Sequence of chain 1.D:
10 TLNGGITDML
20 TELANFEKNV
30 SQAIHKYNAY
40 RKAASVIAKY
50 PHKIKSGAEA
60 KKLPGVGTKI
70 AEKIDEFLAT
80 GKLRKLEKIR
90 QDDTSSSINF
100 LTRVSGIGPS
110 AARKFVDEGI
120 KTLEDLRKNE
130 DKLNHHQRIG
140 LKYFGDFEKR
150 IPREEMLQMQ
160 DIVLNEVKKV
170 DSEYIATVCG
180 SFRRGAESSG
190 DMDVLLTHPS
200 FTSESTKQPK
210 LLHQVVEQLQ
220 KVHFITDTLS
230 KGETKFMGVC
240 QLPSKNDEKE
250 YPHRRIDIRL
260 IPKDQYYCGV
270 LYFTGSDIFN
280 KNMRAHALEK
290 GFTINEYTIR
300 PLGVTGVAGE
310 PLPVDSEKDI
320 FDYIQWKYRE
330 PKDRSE

A protein and the small-molecule ligand that binds it are described below.
Small molecule (SMILES): Cc1cn([C@H]2C[C@H](O[P](=O)(O)OC[C@H]3O[C@@H](n4ccc(N)nc4=O)C[C@@H]3O[P](=O)(O)OC[C@H]3O[C@@H](n4cnc5c(=O)nc(N)[nH]c54)C[C@@H]3O[P](=O)(O)OC[C@H]3O[C@@H](n4cnc5c(=O)nc(N)[nH]c54)C[C@@H]3O)[C@@H](CO[P](=O)(O)O[C@H]3C[C@H](n4cnc5c(=O)nc(N)[nH]c54)O[C@@H]3COP(=O)(O)O)O2)c(=O)[nH]c1=O

Binding-site contacts:
Ligand atom OP2 contacts residue LYS68 of chain 1.D at 3.3 Å.
Ligand atom OP1 contacts residue LYS35 of chain 1.D at 2.9 Å (salt-bridge).
Ligand atom OP1 contacts residue LYS68 of chain 1.D at 3.2 Å (salt-bridge).
Ligand atom OP1 contacts residue THR67 of chain 1.D at 3.6 Å.
Ligand atom O3' contacts residue GLY64 of chain 1.D at 3.6 Å.
Ligand atom C3' contacts residue GLY66 of chain 1.D at 3.7 Å.
Ligand atom C3' contacts residue LYS68 of chain 1.D at 3.8 Å.
Ligand atom OP1 contacts residue GLY64 of chain 1.D at 2.9 Å (h-bond).
Ligand atom P contacts residue ILE69 of chain 1.D at 3.9 Å.
Ligand atom OP1 contacts residue NA1 of chain 1.L at 2.9 Å (h-bond).
Ligand atom OP2 contacts residue THR67 of chain 1.D at 3.7 Å.
Ligand atom O3' contacts residue VAL65 of chain 1.D at 3.9 Å.
Ligand atom OP1 contacts residue VAL65 of chain 1.D at 3.5 Å (h-bond).
Ligand atom OP2 contacts residue LYS68 of chain 1.D at 2.7 Å (salt-bridge).
Ligand atom P contacts residue GLY64 of chain 1.D at 3.9 Å.
Ligand atom P contacts residue LYS68 of chain 1.D at 3.8 Å.
Ligand atom P contacts residue THR67 of chain 1.D at 4.0 Å.
Ligand atom O3' contacts residue LYS68 of chain 1.D at 3.9 Å.
Ligand atom OP1 contacts residue ILE69 of chain 1.D at 2.6 Å (h-bond).
Ligand atom OP2 contacts residue GLY66 of chain 1.D at 4.0 Å.
Ligand atom OP1 contacts residue LEU62 of chain 1.D at 3.5 Å (h-bond).
Ligand atom N7 contacts residue LYS35 of chain 1.D at 3.8 Å.
Ligand atom O5' contacts residue GLY66 of chain 1.D at 3.0 Å (h-bond).
Ligand atom OP1 contacts residue GLY66 of chain 1.D at 3.1 Å.
Ligand atom OP1 contacts residue LYS68 of chain 1.D at 3.7 Å.
Ligand atom C4' contacts residue GLY64 of chain 1.D at 3.8 Å.
Ligand atom OP2 contacts residue GLY66 of chain 1.D at 3.5 Å.
Ligand atom C2 contacts residue HIS34 of chain 1.D at 4.0 Å.
Ligand atom P contacts residue GLY66 of chain 1.D at 3.6 Å.
Ligand atom C5' contacts residue TYR39 of chain 1.D at 3.5 Å (hydrophobic).
Ligand atom P contacts residue LYS35 of chain 1.D at 3.3 Å.
Ligand atom O3' contacts residue ILE69 of chain 1.D at 3.9 Å.
Ligand atom P contacts residue LYS68 of chain 1.D at 3.8 Å.
Ligand atom C8 contacts residue LYS35 of chain 1.D at 3.9 Å.
Ligand atom O4' contacts residue ALA38 of chain 1.D at 3.7 Å.
Ligand atom N3 contacts residue ALA38 of chain 1.D at 3.5 Å.
Ligand atom OP3 contacts residue LYS35 of chain 1.D at 2.9 Å (salt-bridge).
Ligand atom O3' contacts residue GLY66 of chain 1.D at 3.8 Å.
Ligand atom OP1 contacts residue PRO63 of chain 1.D at 3.7 Å.
Ligand atom O5' contacts residue LYS35 of chain 1.D at 3.8 Å.